Binding-site contacts:
Ligand atom O2 contacts residue A3 of chain 5.B at 3.2 Å.
Ligand atom C4' contacts residue ARG19 of chain 5.A at 3.7 Å.
Ligand atom O4 contacts residue A1 of chain 5.B at 3.0 Å (h-bond).
Ligand atom OP1 contacts residue LYS18 of chain 5.A at 3.7 Å.
Ligand atom P contacts residue ARG15 of chain 5.A at 3.1 Å.
Ligand atom OP2 contacts residue ARG19 of chain 5.A at 2.1 Å (salt-bridge).
Ligand atom C2 contacts residue A1 of chain 5.B at 3.1 Å.
Ligand atom O4' contacts residue ARG19 of chain 5.A at 3.9 Å.
Ligand atom C4' contacts residue ARG15 of chain 5.A at 3.3 Å.
Ligand atom O3' contacts residue ARG19 of chain 5.A at 3.6 Å (salt-bridge).
Ligand atom O4 contacts residue A3 of chain 5.B at 2.8 Å (h-bond).
Ligand atom C6 contacts residue ARG19 of chain 5.A at 2.7 Å.
Ligand atom N3 contacts residue A2 of chain 5.B at 3.7 Å.
Ligand atom C1' contacts residue ARG19 of chain 5.A at 4.3 Å.
Ligand atom O3' contacts residue ARG15 of chain 5.A at 3.1 Å (salt-bridge).
Ligand atom C2' contacts residue ARG19 of chain 5.A at 3.6 Å.
Ligand atom N3 contacts residue A3 of chain 5.B at 2.8 Å (h-bond).
Ligand atom C5' contacts residue ARG19 of chain 5.A at 3.2 Å.
Ligand atom OP1 contacts residue MET14 of chain 5.A at 3.8 Å.
Ligand atom C2 contacts residue A3 of chain 5.B at 3.5 Å.
Ligand atom OP1 contacts residue ARG15 of chain 5.A at 2.5 Å.
Ligand atom C4 contacts residue ARG19 of chain 5.A at 3.9 Å.
Ligand atom C3' contacts residue ARG15 of chain 5.A at 3.8 Å.
Ligand atom N3 contacts residue A1 of chain 5.B at 2.7 Å (h-bond).
Ligand atom N1 contacts residue ARG19 of chain 5.A at 3.9 Å.
Ligand atom C2 contacts residue A2 of chain 5.B at 3.9 Å.
Ligand atom C4 contacts residue A1 of chain 5.B at 3.4 Å.
Ligand atom O5' contacts residue ARG19 of chain 5.A at 2.1 Å (salt-bridge).
Ligand atom OP1 contacts residue ARG19 of chain 5.A at 4.1 Å.
Ligand atom OP2 contacts residue ALA16 of chain 5.A at 4.1 Å.
Ligand atom P contacts residue ARG19 of chain 5.A at 2.8 Å.
Ligand atom C5' contacts residue ARG15 of chain 5.A at 2.5 Å.
Ligand atom C4 contacts residue A3 of chain 5.B at 3.6 Å.
Ligand atom O2 contacts residue A1 of chain 5.B at 2.7 Å (h-bond).
Ligand atom C5 contacts residue ARG19 of chain 5.A at 2.9 Å.
Ligand atom O2 contacts residue A2 of chain 5.B at 3.7 Å.
Ligand atom OP2 contacts residue ARG15 of chain 5.A at 2.5 Å.
Ligand atom O5' contacts residue ARG15 of chain 5.A at 3.6 Å.
Ligand atom N1 contacts residue A3 of chain 5.B at 4.3 Å.
Ligand atom C3' contacts residue ARG19 of chain 5.A at 3.4 Å.

Sequence of chain 5.A:
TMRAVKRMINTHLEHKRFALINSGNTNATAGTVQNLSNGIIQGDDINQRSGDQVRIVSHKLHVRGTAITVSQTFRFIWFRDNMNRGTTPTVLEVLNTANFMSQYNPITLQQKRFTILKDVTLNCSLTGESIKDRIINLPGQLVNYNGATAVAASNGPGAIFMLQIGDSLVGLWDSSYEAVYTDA

A small-molecule ligand and the protein it binds are described below.
Small molecule (SMILES): O=c1ccn([C@@H]2O[C@H](CO[P](=O)(O)O[C@H]3[C@@H](O)[C@H](n4ccc(=O)[nH]c4=O)O[C@@H]3CO[P](=O)(O)O[C@H]3[C@@H](O)[C@H](n4ccc(=O)[nH]c4=O)O[C@@H]3CO[P](=O)(O)O[C@H]3[C@@H](O)[C@H](n4ccc(=O)[nH]c4=O)O[C@@H]3COP(=O)=O)[C@@H](O)[C@H]2O)c(=O)[nH]1